Binding-site contacts:
Ligand atom O8 contacts residue TYR134 of chain 1.A at 3.4 Å (h-bond).
Ligand atom C1 contacts residue PHE187 of chain 1.A at 3.5 Å (hydrophobic).
Ligand atom C20 contacts residue LYS243 of chain 1.A at 3.4 Å.
Ligand atom C21 contacts residue LYS243 of chain 1.A at 3.8 Å.
Ligand atom O9 contacts residue TYR179 of chain 1.A at 3.9 Å.
Ligand atom C11 contacts residue TYR179 of chain 1.A at 3.8 Å (hydrophobic).
Ligand atom C23 contacts residue LYS243 of chain 1.A at 3.8 Å.
Ligand atom C5 contacts residue TRP210 of chain 1.A at 3.7 Å (hydrophobic).
Ligand atom N4 contacts residue GLU192 of chain 1.A at 3.9 Å.
Ligand atom C5 contacts residue HIS190 of chain 1.A at 3.9 Å.
Ligand atom O9 contacts residue TYR134 of chain 1.A at 2.7 Å (h-bond).
Ligand atom C3 contacts residue HIS190 of chain 1.A at 3.3 Å.
Ligand atom C3 contacts residue NI1 of chain 1.C at 2.9 Å.
Ligand atom C7 contacts residue TYR134 of chain 1.A at 3.5 Å (hydrophobic).
Ligand atom C6 contacts residue PHE187 of chain 1.A at 3.6 Å (hydrophobic).
Ligand atom C5 contacts residue HIS278 of chain 1.A at 3.4 Å.
Ligand atom C15 contacts residue ILE73 of chain 1.A at 3.8 Å (hydrophobic).
Ligand atom C14 contacts residue TYR134 of chain 1.A at 3.5 Å (hydrophobic).
Ligand atom C23 contacts residue HIS242 of chain 1.A at 3.7 Å.
Ligand atom C5 contacts residue NI1 of chain 1.C at 2.9 Å.
Ligand atom C14 contacts residue THR186 of chain 1.A at 3.7 Å.
Ligand atom C25 contacts residue HIS242 of chain 1.A at 3.2 Å.
Ligand atom C18 contacts residue ASN88 of chain 1.A at 3.7 Å.
Ligand atom O9 contacts residue PHE187 of chain 1.A at 3.2 Å.
Ligand atom N4 contacts residue NI1 of chain 1.C at 2.0 Å (h-bond).
Ligand atom C13 contacts residue PHE187 of chain 1.A at 3.6 Å (hydrophobic).
Ligand atom N4 contacts residue HIS190 of chain 1.A at 3.0 Å.
Ligand atom C7 contacts residue PHE187 of chain 1.A at 3.4 Å (hydrophobic).
Ligand atom C5 contacts residue PHE187 of chain 1.A at 3.8 Å (hydrophobic).
Ligand atom O8 contacts residue ASN200 of chain 1.A at 3.8 Å.
Ligand atom N4 contacts residue HIS278 of chain 1.A at 3.2 Å (h-bond).
Ligand atom C12 contacts residue TYR179 of chain 1.A at 3.9 Å (hydrophobic).
Ligand atom O8 contacts residue LYS208 of chain 1.A at 3.0 Å (salt-bridge).
Ligand atom C23 contacts residue ASN88 of chain 1.A at 3.4 Å.
Ligand atom C15 contacts residue ASN88 of chain 1.A at 3.6 Å.
Ligand atom C6 contacts residue TRP210 of chain 1.A at 3.7 Å (hydrophobic).
Ligand atom N10 contacts residue TYR179 of chain 1.A at 3.5 Å.
Ligand atom C13 contacts residue TYR134 of chain 1.A at 3.8 Å (hydrophobic).
Ligand atom N10 contacts residue PHE187 of chain 1.A at 3.5 Å.
Ligand atom C2 contacts residue PHE187 of chain 1.A at 3.6 Å (hydrophobic).

Sequence of chain 1.A:
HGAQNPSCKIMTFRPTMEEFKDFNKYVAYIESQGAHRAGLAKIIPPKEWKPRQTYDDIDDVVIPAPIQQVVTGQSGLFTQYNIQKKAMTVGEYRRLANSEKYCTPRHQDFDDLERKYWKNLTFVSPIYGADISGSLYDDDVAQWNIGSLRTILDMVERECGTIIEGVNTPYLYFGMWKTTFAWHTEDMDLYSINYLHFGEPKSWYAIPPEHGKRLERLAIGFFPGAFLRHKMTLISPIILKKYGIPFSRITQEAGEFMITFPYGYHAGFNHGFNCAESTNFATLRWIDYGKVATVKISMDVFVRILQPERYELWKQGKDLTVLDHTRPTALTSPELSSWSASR

A small-molecule ligand and the protein it binds are described below.
Small molecule (SMILES): CN(c1ccccc1)c1ccc2c(c1)CCC[C@H]2CNc1cnccc1C(=O)O